Binding-site contacts:
Ligand atom O5 contacts residue ASP2 of chain 1.A at 3.8 Å.
Ligand atom C2 contacts residue ASN5 of chain 1.A at 2.5 Å.
Ligand atom C3 contacts residue ASP2 of chain 1.A at 3.9 Å.
Ligand atom C5 contacts residue ASN154 of chain 1.A at 3.5 Å.
Ligand atom C1 contacts residue PHE3 of chain 1.A at 3.7 Å (hydrophobic).
Ligand atom C8 contacts residue ASN154 of chain 1.A at 4.1 Å.
Ligand atom C7 contacts residue PHE3 of chain 1.A at 3.4 Å (hydrophobic).
Ligand atom C1 contacts residue ASN154 of chain 1.A at 4.0 Å.
Ligand atom C1 contacts residue ASN5 of chain 1.A at 1.5 Å.
Ligand atom C3 contacts residue PHE3 of chain 1.A at 4.3 Å (hydrophobic).
Ligand atom C5 contacts residue ASP2 of chain 1.A at 4.3 Å.
Ligand atom N2 contacts residue ASP2 of chain 1.A at 3.7 Å.
Ligand atom N2 contacts residue PHE3 of chain 1.A at 2.7 Å (h-bond).
Ligand atom O7 contacts residue ASN5 of chain 1.A at 4.1 Å.
Ligand atom C2 contacts residue PHE3 of chain 1.A at 3.7 Å (hydrophobic).
Ligand atom C5 contacts residue ASN5 of chain 1.A at 3.7 Å.
Ligand atom C6 contacts residue ASN154 of chain 1.A at 4.4 Å.
Ligand atom C8 contacts residue PHE3 of chain 1.A at 3.3 Å (hydrophobic).
Ligand atom N2 contacts residue ASN5 of chain 1.A at 3.0 Å (h-bond).
Ligand atom C7 contacts residue ASP2 of chain 1.A at 3.8 Å.
Ligand atom C7 contacts residue ASN5 of chain 1.A at 3.7 Å.
Ligand atom O5 contacts residue ASN154 of chain 1.A at 3.8 Å.
Ligand atom C4 contacts residue ASN154 of chain 1.A at 4.5 Å.
Ligand atom C3 contacts residue ASN5 of chain 1.A at 3.8 Å.
Ligand atom O5 contacts residue ASN5 of chain 1.A at 2.3 Å (h-bond).
Ligand atom C6 contacts residue ASP2 of chain 1.A at 3.4 Å.
Ligand atom C4 contacts residue ASN5 of chain 1.A at 4.2 Å.
Ligand atom O6 contacts residue ASP2 of chain 1.A at 2.7 Å (salt-bridge).
Ligand atom C8 contacts residue ASP2 of chain 1.A at 3.6 Å.
Ligand atom O3 contacts residue ASP2 of chain 1.A at 2.8 Å (salt-bridge).
Ligand atom O6 contacts residue ASN154 of chain 1.A at 3.4 Å (h-bond).

A small-molecule ligand and the protein it binds are described below.
Small molecule (SMILES): CC(=O)N[C@H]1[C@H](O[C@H]2[C@H](O)[C@@H](NC(C)=O)CO[C@@H]2CO)O[C@H](CO)[C@@H](O)[C@@H]1O

Sequence of chain 1.A:
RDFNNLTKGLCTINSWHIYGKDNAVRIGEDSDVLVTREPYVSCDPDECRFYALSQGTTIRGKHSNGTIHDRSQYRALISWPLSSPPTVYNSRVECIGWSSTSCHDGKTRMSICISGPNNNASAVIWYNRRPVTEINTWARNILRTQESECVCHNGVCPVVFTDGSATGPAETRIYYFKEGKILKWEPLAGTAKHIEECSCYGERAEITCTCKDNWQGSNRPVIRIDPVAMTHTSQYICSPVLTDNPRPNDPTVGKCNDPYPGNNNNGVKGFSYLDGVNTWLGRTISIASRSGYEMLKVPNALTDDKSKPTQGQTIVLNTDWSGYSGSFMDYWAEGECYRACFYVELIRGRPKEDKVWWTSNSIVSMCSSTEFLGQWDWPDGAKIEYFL